A small-molecule ligand and the protein it binds are described below.
Small molecule (SMILES): CC(=O)N[C@@H]1[C@@H](O)[C@H](O)[C@@H](CO)O[C@H]1O

Binding-site contacts:
Ligand atom O7 contacts residue ASN633 of chain 1.C at 3.5 Å (h-bond).
Ligand atom C2 contacts residue ASN633 of chain 1.C at 2.5 Å.
Ligand atom C5 contacts residue ASN633 of chain 1.C at 3.7 Å.
Ligand atom C1 contacts residue ASN633 of chain 1.C at 1.4 Å.
Ligand atom C1 contacts residue ASN661 of chain 1.C at 4.1 Å.
Ligand atom C7 contacts residue ASN633 of chain 1.C at 3.4 Å.
Ligand atom C3 contacts residue ASN661 of chain 1.C at 3.9 Å.
Ligand atom C7 contacts residue ASN661 of chain 1.C at 3.9 Å.
Ligand atom C8 contacts residue ASN633 of chain 1.C at 3.6 Å.
Ligand atom N2 contacts residue ASN661 of chain 1.C at 3.1 Å (h-bond).
Ligand atom C8 contacts residue LEU614 of chain 1.C at 4.5 Å (hydrophobic).
Ligand atom C2 contacts residue ASN661 of chain 1.C at 3.9 Å.
Ligand atom N2 contacts residue ASN633 of chain 1.C at 3.0 Å (h-bond).
Ligand atom O3 contacts residue ASN661 of chain 1.C at 4.4 Å.
Ligand atom C4 contacts residue ASN633 of chain 1.C at 4.3 Å.
Ligand atom C8 contacts residue ALA611 of chain 1.C at 4.5 Å (hydrophobic).
Ligand atom C8 contacts residue ASN661 of chain 1.C at 3.5 Å.
Ligand atom O5 contacts residue ASN633 of chain 1.C at 2.4 Å (h-bond).
Ligand atom C8 contacts residue TYR663 of chain 1.C at 3.6 Å (hydrophobic).
Ligand atom C3 contacts residue ASN633 of chain 1.C at 3.9 Å.

Sequence of chain 1.C:
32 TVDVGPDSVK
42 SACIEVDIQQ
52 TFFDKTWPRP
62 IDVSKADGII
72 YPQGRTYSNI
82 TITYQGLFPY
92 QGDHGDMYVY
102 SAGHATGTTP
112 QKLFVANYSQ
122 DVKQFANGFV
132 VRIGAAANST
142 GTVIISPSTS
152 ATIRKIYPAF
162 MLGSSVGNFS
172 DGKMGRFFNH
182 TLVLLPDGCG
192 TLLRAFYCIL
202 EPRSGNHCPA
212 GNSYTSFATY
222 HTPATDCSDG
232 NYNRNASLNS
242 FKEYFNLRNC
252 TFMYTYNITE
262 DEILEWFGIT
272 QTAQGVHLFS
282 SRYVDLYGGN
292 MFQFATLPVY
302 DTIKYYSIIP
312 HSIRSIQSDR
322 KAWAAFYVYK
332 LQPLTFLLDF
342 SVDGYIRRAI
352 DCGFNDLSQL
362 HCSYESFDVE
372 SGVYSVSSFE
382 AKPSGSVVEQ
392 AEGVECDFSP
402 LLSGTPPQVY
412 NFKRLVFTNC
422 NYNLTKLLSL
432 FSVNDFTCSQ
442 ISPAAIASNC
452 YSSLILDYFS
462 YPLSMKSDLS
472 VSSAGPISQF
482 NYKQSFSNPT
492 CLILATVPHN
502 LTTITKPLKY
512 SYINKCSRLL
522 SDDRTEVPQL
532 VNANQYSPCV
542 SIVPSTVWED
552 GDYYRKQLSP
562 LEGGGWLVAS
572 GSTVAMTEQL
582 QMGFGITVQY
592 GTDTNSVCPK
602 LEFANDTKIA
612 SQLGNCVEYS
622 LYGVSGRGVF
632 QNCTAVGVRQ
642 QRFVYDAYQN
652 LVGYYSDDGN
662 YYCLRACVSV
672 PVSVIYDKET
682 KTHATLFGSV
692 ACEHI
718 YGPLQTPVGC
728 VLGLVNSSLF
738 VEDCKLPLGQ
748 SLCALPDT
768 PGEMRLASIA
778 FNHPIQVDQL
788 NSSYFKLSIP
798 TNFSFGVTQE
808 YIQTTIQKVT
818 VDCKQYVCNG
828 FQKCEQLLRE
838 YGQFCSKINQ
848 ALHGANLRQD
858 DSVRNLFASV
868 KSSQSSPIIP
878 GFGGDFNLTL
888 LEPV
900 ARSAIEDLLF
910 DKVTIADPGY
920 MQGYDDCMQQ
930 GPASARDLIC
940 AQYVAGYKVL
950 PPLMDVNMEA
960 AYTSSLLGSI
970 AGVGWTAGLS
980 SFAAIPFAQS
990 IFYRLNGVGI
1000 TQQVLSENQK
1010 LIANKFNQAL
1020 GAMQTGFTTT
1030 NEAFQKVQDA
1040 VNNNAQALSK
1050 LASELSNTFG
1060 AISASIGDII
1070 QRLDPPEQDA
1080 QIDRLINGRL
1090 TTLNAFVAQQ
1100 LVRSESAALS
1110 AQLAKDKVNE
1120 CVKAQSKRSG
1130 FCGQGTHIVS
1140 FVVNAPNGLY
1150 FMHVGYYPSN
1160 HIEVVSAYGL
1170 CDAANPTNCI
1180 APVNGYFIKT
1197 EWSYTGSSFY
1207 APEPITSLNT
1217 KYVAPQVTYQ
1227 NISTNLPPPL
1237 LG